Binding-site contacts:
Ligand atom C2' contacts residue TYR32 of chain 1.B at 3.6 Å (hydrophobic).
Ligand atom O2 contacts residue TYR104 of chain 1.C at 3.7 Å.
Ligand atom O4' contacts residue TYR104 of chain 1.C at 3.4 Å.
Ligand atom O4 contacts residue TYR105 of chain 1.C at 3.3 Å.
Ligand atom C2 contacts residue TYR104 of chain 1.C at 3.3 Å (hydrophobic).
Ligand atom O4' contacts residue TYR105 of chain 1.C at 3.4 Å.
Ligand atom C4 contacts residue ALA106 of chain 1.C at 3.8 Å (hydrophobic).
Ligand atom N3 contacts residue TYR32 of chain 1.B at 3.8 Å.
Ligand atom C2 contacts residue TYR32 of chain 1.B at 3.6 Å (hydrophobic).
Ligand atom N1 contacts residue TYR49 of chain 1.B at 3.5 Å.
Ligand atom C4 contacts residue TYR104 of chain 1.C at 3.6 Å (hydrophobic).
Ligand atom O4 contacts residue ALA106 of chain 1.C at 2.7 Å (h-bond).
Ligand atom OP2 contacts residue ASN50 of chain 1.B at 3.0 Å (h-bond).
Ligand atom O4 contacts residue TYR92 of chain 1.B at 3.4 Å.
Ligand atom C2 contacts residue TYR49 of chain 1.B at 3.5 Å (hydrophobic).
Ligand atom C6 contacts residue TYR104 of chain 1.C at 3.4 Å (hydrophobic).
Ligand atom O4 contacts residue HIS91 of chain 1.B at 3.6 Å.
Ligand atom N3 contacts residue TYR105 of chain 1.C at 3.6 Å.
Ligand atom O2 contacts residue TYR32 of chain 1.B at 3.6 Å.
Ligand atom O4 contacts residue GLY93 of chain 1.B at 3.1 Å (h-bond).
Ligand atom O4 contacts residue TYR49 of chain 1.B at 3.6 Å.
Ligand atom C4 contacts residue HIS91 of chain 1.B at 3.7 Å.
Ligand atom C4 contacts residue TYR105 of chain 1.C at 3.5 Å (hydrophobic).
Ligand atom C2 contacts residue TYR105 of chain 1.C at 3.6 Å (hydrophobic).
Ligand atom N3 contacts residue TYR49 of chain 1.B at 3.6 Å.
Ligand atom N1 contacts residue TYR105 of chain 1.C at 3.7 Å.
Ligand atom N3 contacts residue TYR104 of chain 1.C at 3.3 Å.
Ligand atom C6 contacts residue TYR49 of chain 1.B at 3.6 Å (hydrophobic).
Ligand atom C7 contacts residue HIS91 of chain 1.B at 3.6 Å.
Ligand atom C5 contacts residue TYR105 of chain 1.C at 3.8 Å (hydrophobic).
Ligand atom C5 contacts residue TYR104 of chain 1.C at 3.6 Å (hydrophobic).
Ligand atom C2 contacts residue HIS91 of chain 1.B at 3.7 Å.
Ligand atom N1 contacts residue TYR32 of chain 1.B at 3.6 Å.
Ligand atom C7 contacts residue ASN50 of chain 1.B at 3.5 Å.
Ligand atom O2 contacts residue HIS91 of chain 1.B at 2.9 Å (h-bond).
Ligand atom C5 contacts residue TYR49 of chain 1.B at 3.5 Å (hydrophobic).
Ligand atom C2' contacts residue TYR49 of chain 1.B at 3.7 Å (hydrophobic).
Ligand atom N1 contacts residue TYR104 of chain 1.C at 3.4 Å.
Ligand atom C4 contacts residue TYR49 of chain 1.B at 3.4 Å (hydrophobic).
Ligand atom N3 contacts residue HIS91 of chain 1.B at 2.9 Å (h-bond).

A small-molecule ligand and the protein it binds are described below.
Small molecule (SMILES): Cc1cn([C@H]2C[C@H](OP(=O)(O)O)[C@@H](CO[P](=O)(O)O[C@H]3C[C@H](n4cc(C)c(=O)[nH]c4=O)O[C@@H]3CO)O2)c(=O)[nH]c1=O

Sequence of chain 1.B:
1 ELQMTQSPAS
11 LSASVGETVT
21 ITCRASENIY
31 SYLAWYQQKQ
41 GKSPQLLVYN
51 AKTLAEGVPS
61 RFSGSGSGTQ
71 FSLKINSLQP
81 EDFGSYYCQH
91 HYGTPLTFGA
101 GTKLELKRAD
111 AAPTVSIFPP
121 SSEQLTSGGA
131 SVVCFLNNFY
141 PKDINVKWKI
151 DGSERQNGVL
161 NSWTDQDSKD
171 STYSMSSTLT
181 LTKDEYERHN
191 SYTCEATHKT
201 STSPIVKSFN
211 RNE

Sequence of chain 1.C:
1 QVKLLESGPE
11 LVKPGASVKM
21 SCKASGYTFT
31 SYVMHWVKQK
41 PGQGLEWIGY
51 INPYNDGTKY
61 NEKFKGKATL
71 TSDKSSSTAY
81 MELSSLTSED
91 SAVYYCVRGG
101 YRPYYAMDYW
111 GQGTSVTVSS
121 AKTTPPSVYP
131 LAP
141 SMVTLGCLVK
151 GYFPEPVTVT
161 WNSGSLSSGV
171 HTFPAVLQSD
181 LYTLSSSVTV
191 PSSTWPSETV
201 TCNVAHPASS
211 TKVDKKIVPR